The protein below binds the small molecule below.
Small molecule (SMILES): O=C(CCl)NCC1CCN(C(=O)C2(Nc3ccc(Cl)cc3)CCCCC2)CC1

Binding-site contacts:
Ligand atom C14 contacts residue PHE124 of chain 2.A at 4.0 Å (hydrophobic).
Ligand atom C02 contacts residue CYS43 of chain 2.A at 2.7 Å (hydrophobic).
Ligand atom N03 contacts residue ASN47 of chain 2.A at 2.8 Å (h-bond).
Ligand atom C01 contacts residue ASN47 of chain 2.A at 3.6 Å.
Ligand atom C19 contacts residue ILE224 of chain 2.A at 4.1 Å (hydrophobic).
Ligand atom C15 contacts residue LYS127 of chain 2.A at 4.3 Å.
Ligand atom C14 contacts residue VAL5 of chain 2.B at 3.9 Å (hydrophobic).
Ligand atom CL18 contacts residue PRO172 of chain 2.A at 4.3 Å.
Ligand atom C16 contacts residue GLY176 of chain 2.A at 4.3 Å.
Ligand atom C05 contacts residue ASN47 of chain 2.A at 4.0 Å.
Ligand atom C02 contacts residue ASN47 of chain 2.A at 3.7 Å.
Ligand atom N03 contacts residue CYS43 of chain 2.A at 3.7 Å.
Ligand atom CL18 contacts residue ILE173 of chain 2.A at 3.7 Å.
Ligand atom C04 contacts residue ILE173 of chain 2.A at 3.7 Å (hydrophobic).
Ligand atom C17 contacts residue PRO172 of chain 2.A at 4.3 Å (hydrophobic).
Ligand atom C01 contacts residue CYS43 of chain 2.A at 1.8 Å (hydrophobic).
Ligand atom C13 contacts residue VAL5 of chain 2.B at 3.6 Å (hydrophobic).
Ligand atom C04 contacts residue PHE124 of chain 2.A at 4.2 Å (hydrophobic).
Ligand atom C20 contacts residue VAL5 of chain 2.B at 3.7 Å (hydrophobic).
Ligand atom C19 contacts residue LEU223 of chain 2.A at 4.2 Å (hydrophobic).
Ligand atom C16 contacts residue PRO172 of chain 2.A at 3.5 Å (hydrophobic).
Ligand atom CL18 contacts residue PHE124 of chain 2.A at 4.2 Å.
Ligand atom C16 contacts residue VAL5 of chain 2.B at 3.9 Å (hydrophobic).
Ligand atom C26 contacts residue PRO172 of chain 2.A at 3.5 Å (hydrophobic).
Ligand atom C02 contacts residue ILE173 of chain 2.A at 4.2 Å (hydrophobic).
Ligand atom O27 contacts residue ILE173 of chain 2.A at 3.3 Å.
Ligand atom C12 contacts residue VAL5 of chain 2.B at 4.1 Å (hydrophobic).
Ligand atom N03 contacts residue PHE124 of chain 2.A at 3.9 Å.
Ligand atom O24 contacts residue ILE224 of chain 2.A at 3.5 Å.
Ligand atom C25 contacts residue PRO172 of chain 2.A at 3.9 Å (hydrophobic).
Ligand atom C06 contacts residue ASN47 of chain 2.A at 3.5 Å.
Ligand atom C20 contacts residue LEU223 of chain 2.A at 4.1 Å (hydrophobic).
Ligand atom C04 contacts residue ASN47 of chain 2.A at 3.8 Å.
Ligand atom C19 contacts residue VAL5 of chain 2.B at 4.2 Å (hydrophobic).
Ligand atom C17 contacts residue VAL5 of chain 2.B at 4.0 Å (hydrophobic).
Ligand atom CL18 contacts residue LYS127 of chain 2.A at 3.4 Å.
Ligand atom C17 contacts residue ILE224 of chain 2.A at 4.0 Å (hydrophobic).
Ligand atom C15 contacts residue VAL5 of chain 2.B at 3.9 Å (hydrophobic).
Ligand atom C01 contacts residue ARG46 of chain 2.A at 3.8 Å.
Ligand atom O27 contacts residue CYS43 of chain 2.A at 3.1 Å (h-bond).

Sequence of chain 2.B:
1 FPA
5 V

Sequence of chain 2.A:
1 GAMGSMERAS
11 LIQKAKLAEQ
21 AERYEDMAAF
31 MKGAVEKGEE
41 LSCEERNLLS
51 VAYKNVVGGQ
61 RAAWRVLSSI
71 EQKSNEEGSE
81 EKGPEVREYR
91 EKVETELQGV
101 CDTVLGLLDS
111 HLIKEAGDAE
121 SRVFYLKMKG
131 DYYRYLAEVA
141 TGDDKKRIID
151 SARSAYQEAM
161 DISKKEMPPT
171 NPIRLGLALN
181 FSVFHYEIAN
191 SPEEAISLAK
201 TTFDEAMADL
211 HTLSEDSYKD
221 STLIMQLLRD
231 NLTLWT